Binding-site contacts:
Ligand atom C1 contacts residue ASN154 of chain 15.C at 3.0 Å.
Ligand atom C6 contacts residue THR156 of chain 15.C at 3.7 Å.
Ligand atom O7 contacts residue VAL153 of chain 15.C at 4.1 Å.
Ligand atom C8 contacts residue ASN154 of chain 15.C at 2.3 Å.
Ligand atom C5 contacts residue THR156 of chain 15.C at 4.1 Å.
Ligand atom C7 contacts residue ASN154 of chain 15.C at 2.2 Å.
Ligand atom O5 contacts residue ASN154 of chain 15.C at 4.1 Å.
Ligand atom O7 contacts residue GLY150 of chain 15.C at 4.2 Å.
Ligand atom C2 contacts residue ASN154 of chain 15.C at 3.6 Å.
Ligand atom O6 contacts residue THR156 of chain 15.C at 2.7 Å (h-bond).
Ligand atom O5 contacts residue THR156 of chain 15.C at 4.0 Å.
Ligand atom C1 contacts residue THR156 of chain 15.C at 4.2 Å.
Ligand atom O7 contacts residue ASN154 of chain 15.C at 2.1 Å (h-bond).
Ligand atom N2 contacts residue ASN154 of chain 15.C at 3.2 Å (h-bond).

A protein and the small-molecule ligand that binds it are described below.
Small molecule (SMILES): CC(=O)N[C@H]1[C@H](O[C@H]2[C@H](O)[C@@H](NC(C)=O)CO[C@@H]2CO)O[C@H](CO)[C@@H](O)[C@@H]1O

Sequence of chain 15.C:
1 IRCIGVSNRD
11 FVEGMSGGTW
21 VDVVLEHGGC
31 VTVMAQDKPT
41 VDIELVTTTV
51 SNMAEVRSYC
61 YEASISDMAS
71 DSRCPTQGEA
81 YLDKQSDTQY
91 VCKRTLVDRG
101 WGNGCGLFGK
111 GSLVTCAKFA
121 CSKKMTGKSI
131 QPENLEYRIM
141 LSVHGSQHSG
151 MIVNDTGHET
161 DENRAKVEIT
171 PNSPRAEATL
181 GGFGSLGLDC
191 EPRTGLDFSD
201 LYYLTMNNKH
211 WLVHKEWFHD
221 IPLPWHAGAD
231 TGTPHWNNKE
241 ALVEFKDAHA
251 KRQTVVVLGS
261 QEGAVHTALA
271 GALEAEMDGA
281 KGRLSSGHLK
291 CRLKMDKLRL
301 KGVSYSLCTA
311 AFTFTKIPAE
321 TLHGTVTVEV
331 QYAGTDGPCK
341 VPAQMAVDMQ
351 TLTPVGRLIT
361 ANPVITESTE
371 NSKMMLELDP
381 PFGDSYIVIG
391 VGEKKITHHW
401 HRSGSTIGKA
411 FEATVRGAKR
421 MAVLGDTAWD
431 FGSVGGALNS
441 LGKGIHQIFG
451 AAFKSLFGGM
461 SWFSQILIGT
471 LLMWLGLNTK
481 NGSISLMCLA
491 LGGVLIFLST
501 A